Binding-site contacts:
Ligand atom C7 contacts residue SER326 of chain 1.B at 4.4 Å.
Ligand atom C6 contacts residue THR503 of chain 1.B at 3.1 Å.
Ligand atom C2 contacts residue PHE491 of chain 1.B at 4.2 Å (hydrophobic).
Ligand atom C6 contacts residue GLY499 of chain 1.B at 4.3 Å.
Ligand atom O10 contacts residue ALA500 of chain 1.B at 4.3 Å.
Ligand atom C8 contacts residue VAL322 of chain 1.B at 3.7 Å (hydrophobic).
Ligand atom C1 contacts residue THR503 of chain 1.B at 4.2 Å.
Ligand atom C2 contacts residue GLY499 of chain 1.B at 3.9 Å.
Ligand atom C2 contacts residue MET495 of chain 1.B at 4.0 Å (hydrophobic).
Ligand atom O10 contacts residue SER326 of chain 1.B at 4.0 Å.
Ligand atom C7 contacts residue VAL496 of chain 1.B at 4.3 Å (hydrophobic).
Ligand atom O9 contacts residue TYR358 of chain 1.B at 2.7 Å (h-bond).
Ligand atom O5 contacts residue VAL322 of chain 1.B at 4.2 Å.
Ligand atom O10 contacts residue VAL496 of chain 1.B at 4.0 Å.
Ligand atom O4 contacts residue GLY499 of chain 1.B at 4.3 Å.
Ligand atom C2 contacts residue TRP360 of chain 1.B at 3.7 Å (hydrophobic).
Ligand atom C1 contacts residue GLY499 of chain 1.B at 3.7 Å.
Ligand atom C3 contacts residue ALA500 of chain 1.B at 4.3 Å (hydrophobic).
Ligand atom C6 contacts residue TYR358 of chain 1.B at 3.0 Å (hydrophobic).
Ligand atom O10 contacts residue TYR328 of chain 1.B at 3.3 Å (h-bond).
Ligand atom O4 contacts residue THR503 of chain 1.B at 3.5 Å (h-bond).
Ligand atom C7 contacts residue VAL322 of chain 1.B at 4.0 Å (hydrophobic).
Ligand atom C8 contacts residue ALA500 of chain 1.B at 3.8 Å (hydrophobic).
Ligand atom C6 contacts residue TRP360 of chain 1.B at 4.1 Å (hydrophobic).
Ligand atom O9 contacts residue TYR321 of chain 1.B at 4.0 Å.
Ligand atom C1 contacts residue ALA500 of chain 1.B at 3.8 Å (hydrophobic).
Ligand atom O4 contacts residue TYR358 of chain 1.B at 4.3 Å.
Ligand atom C3 contacts residue VAL496 of chain 1.B at 4.4 Å (hydrophobic).
Ligand atom O9 contacts residue THR503 of chain 1.B at 2.6 Å (h-bond).
Ligand atom O5 contacts residue ALA500 of chain 1.B at 4.3 Å.
Ligand atom C8 contacts residue VAL496 of chain 1.B at 4.4 Å (hydrophobic).
Ligand atom O4 contacts residue LEU325 of chain 1.B at 4.2 Å.

Sequence of chain 1.B:
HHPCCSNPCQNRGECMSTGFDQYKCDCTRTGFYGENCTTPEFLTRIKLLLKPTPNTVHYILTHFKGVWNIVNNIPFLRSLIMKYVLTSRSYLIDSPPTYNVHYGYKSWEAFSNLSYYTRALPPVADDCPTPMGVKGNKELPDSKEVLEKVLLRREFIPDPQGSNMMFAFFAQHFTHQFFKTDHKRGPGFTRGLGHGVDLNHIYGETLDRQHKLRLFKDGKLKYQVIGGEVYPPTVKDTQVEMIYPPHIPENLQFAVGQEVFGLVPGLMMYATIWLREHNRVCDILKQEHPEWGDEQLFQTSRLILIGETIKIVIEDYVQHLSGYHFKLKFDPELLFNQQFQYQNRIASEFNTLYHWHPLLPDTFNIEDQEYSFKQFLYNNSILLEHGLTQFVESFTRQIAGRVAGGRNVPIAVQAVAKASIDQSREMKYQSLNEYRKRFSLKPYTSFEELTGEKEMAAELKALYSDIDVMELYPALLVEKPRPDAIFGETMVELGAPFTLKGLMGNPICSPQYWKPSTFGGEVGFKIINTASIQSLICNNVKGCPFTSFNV

This small molecule binds to this protein.
Small molecule (SMILES): C[C@H](COCCO)OCO